Sequence of chain 2.A:
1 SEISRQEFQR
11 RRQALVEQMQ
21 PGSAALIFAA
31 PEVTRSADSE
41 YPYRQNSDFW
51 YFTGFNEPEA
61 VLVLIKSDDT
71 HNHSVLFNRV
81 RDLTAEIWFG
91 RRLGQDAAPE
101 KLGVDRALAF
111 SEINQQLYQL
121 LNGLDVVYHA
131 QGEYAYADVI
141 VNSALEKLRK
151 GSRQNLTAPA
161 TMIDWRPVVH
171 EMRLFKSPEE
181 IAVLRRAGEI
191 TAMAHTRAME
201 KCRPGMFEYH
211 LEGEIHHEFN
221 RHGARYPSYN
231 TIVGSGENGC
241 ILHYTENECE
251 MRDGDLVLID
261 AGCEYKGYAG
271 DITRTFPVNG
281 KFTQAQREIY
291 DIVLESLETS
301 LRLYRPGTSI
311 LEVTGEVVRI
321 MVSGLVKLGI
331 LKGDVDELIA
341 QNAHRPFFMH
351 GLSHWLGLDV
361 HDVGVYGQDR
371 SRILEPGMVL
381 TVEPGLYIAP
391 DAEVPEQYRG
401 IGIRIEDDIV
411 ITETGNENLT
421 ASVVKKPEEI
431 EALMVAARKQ

Binding-site contacts:
Ligand atom CD2 contacts residue HIS354 of chain 1.A at 3.8 Å.
Ligand atom O contacts residue PRO1 of chain 1.B at 4.4 Å.
Ligand atom CB contacts residue HIS354 of chain 1.A at 3.9 Å.
Ligand atom CB contacts residue ARG370 of chain 1.A at 4.3 Å.
Ligand atom CG contacts residue ARG370 of chain 1.A at 4.0 Å.
Ligand atom CB contacts residue HIS361 of chain 1.A at 4.2 Å.
Ligand atom CA contacts residue PRO1 of chain 1.B at 2.5 Å (hydrophobic).
Ligand atom CB contacts residue ARG153 of chain 3.A at 4.5 Å.
Ligand atom CG contacts residue HIS354 of chain 1.A at 4.5 Å.
Ligand atom O contacts residue GLY351 of chain 1.A at 3.9 Å.
Ligand atom C contacts residue ARG153 of chain 3.A at 3.9 Å.
Ligand atom C contacts residue HIS350 of chain 1.A at 4.3 Å.
Ligand atom CD2 contacts residue TYR366 of chain 1.A at 3.4 Å (hydrophobic).
Ligand atom C contacts residue GLY351 of chain 1.A at 3.7 Å.
Ligand atom CA contacts residue ARG153 of chain 3.A at 4.3 Å.
Ligand atom CG contacts residue ARG153 of chain 3.A at 3.6 Å.
Ligand atom OXT contacts residue HIS350 of chain 1.A at 3.9 Å.
Ligand atom C contacts residue ARG370 of chain 1.A at 3.4 Å.
Ligand atom CB contacts residue PRO1 of chain 1.B at 3.5 Å (hydrophobic).
Ligand atom CD1 contacts residue HIS361 of chain 1.A at 4.3 Å.
Ligand atom N contacts residue HIS361 of chain 1.A at 4.2 Å.
Ligand atom OXT contacts residue GLY351 of chain 1.A at 2.8 Å (h-bond).
Ligand atom CA contacts residue ARG370 of chain 1.A at 4.5 Å.
Ligand atom N contacts residue HIS354 of chain 1.A at 4.1 Å.
Ligand atom N contacts residue ZN1 of chain 1.I at 4.3 Å.
Ligand atom OXT contacts residue PRO1 of chain 1.B at 3.9 Å.
Ligand atom C contacts residue TRP88 of chain 2.A at 3.9 Å (hydrophobic).
Ligand atom O contacts residue ARG370 of chain 1.A at 3.2 Å (salt-bridge).
Ligand atom O contacts residue TRP88 of chain 2.A at 3.4 Å.
Ligand atom CD1 contacts residue ARG153 of chain 3.A at 3.3 Å.
Ligand atom CD2 contacts residue ARG370 of chain 1.A at 4.3 Å.
Ligand atom OXT contacts residue ARG370 of chain 1.A at 3.2 Å (salt-bridge).
Ligand atom N contacts residue PRO1 of chain 1.B at 1.3 Å.
Ligand atom O contacts residue HIS350 of chain 1.A at 4.4 Å.
Ligand atom C contacts residue PRO1 of chain 1.B at 3.5 Å (hydrophobic).
Ligand atom CA contacts residue TRP88 of chain 2.A at 4.3 Å (hydrophobic).
Ligand atom O contacts residue ARG153 of chain 3.A at 3.0 Å (salt-bridge).

Sequence of chain 1.A:
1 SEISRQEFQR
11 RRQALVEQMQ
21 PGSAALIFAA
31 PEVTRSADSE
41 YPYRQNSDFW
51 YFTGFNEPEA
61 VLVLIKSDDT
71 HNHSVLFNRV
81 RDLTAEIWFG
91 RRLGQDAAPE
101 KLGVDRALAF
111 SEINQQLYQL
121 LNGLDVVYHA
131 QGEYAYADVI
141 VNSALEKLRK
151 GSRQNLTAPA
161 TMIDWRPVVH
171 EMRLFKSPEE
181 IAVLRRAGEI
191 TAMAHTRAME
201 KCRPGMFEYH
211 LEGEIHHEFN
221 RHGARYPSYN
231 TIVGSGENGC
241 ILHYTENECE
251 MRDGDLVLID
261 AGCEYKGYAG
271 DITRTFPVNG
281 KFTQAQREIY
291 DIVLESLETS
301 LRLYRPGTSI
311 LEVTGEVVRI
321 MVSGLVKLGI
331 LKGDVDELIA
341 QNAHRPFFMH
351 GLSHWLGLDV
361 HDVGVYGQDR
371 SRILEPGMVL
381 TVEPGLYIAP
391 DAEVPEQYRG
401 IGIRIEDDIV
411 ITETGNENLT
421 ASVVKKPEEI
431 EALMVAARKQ

This small molecule binds to this protein.
Small molecule (SMILES): CC(C)C[C@H](N)C(=O)O

Sequence of chain 3.A:
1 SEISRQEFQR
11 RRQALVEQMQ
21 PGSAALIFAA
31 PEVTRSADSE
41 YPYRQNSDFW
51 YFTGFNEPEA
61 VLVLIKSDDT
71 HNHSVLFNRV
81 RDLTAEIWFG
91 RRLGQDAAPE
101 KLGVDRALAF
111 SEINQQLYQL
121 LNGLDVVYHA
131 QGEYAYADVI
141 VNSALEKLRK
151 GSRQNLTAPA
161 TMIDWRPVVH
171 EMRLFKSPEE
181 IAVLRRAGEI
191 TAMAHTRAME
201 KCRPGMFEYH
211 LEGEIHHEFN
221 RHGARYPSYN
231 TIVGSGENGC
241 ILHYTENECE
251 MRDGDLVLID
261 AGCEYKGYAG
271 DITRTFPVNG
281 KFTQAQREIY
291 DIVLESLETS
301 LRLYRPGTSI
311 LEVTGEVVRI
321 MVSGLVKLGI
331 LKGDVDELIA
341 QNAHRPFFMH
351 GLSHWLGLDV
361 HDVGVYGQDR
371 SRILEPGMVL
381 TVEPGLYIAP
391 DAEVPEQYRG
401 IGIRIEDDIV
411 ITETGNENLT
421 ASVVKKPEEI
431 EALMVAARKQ